Binding-site contacts:
Ligand atom O6 contacts residue ASN1134 of chain 1.B at 3.8 Å.
Ligand atom C5 contacts residue ASN1134 of chain 1.B at 3.6 Å.
Ligand atom C1 contacts residue ASN1134 of chain 1.B at 1.4 Å.
Ligand atom C2 contacts residue ASN1134 of chain 1.B at 2.4 Å.
Ligand atom C6 contacts residue ASN1134 of chain 1.B at 4.3 Å.
Ligand atom C3 contacts residue ASN1134 of chain 1.B at 3.8 Å.
Ligand atom O5 contacts residue ASN1134 of chain 1.B at 2.3 Å (h-bond).
Ligand atom O7 contacts residue ASN1134 of chain 1.B at 3.6 Å (h-bond).
Ligand atom C7 contacts residue ASN1134 of chain 1.B at 3.4 Å.
Ligand atom C4 contacts residue ASN1134 of chain 1.B at 4.2 Å.
Ligand atom N2 contacts residue ASN1134 of chain 1.B at 2.9 Å (h-bond).
Ligand atom C8 contacts residue ILE1132 of chain 1.B at 4.1 Å (hydrophobic).

Sequence of chain 1.B:
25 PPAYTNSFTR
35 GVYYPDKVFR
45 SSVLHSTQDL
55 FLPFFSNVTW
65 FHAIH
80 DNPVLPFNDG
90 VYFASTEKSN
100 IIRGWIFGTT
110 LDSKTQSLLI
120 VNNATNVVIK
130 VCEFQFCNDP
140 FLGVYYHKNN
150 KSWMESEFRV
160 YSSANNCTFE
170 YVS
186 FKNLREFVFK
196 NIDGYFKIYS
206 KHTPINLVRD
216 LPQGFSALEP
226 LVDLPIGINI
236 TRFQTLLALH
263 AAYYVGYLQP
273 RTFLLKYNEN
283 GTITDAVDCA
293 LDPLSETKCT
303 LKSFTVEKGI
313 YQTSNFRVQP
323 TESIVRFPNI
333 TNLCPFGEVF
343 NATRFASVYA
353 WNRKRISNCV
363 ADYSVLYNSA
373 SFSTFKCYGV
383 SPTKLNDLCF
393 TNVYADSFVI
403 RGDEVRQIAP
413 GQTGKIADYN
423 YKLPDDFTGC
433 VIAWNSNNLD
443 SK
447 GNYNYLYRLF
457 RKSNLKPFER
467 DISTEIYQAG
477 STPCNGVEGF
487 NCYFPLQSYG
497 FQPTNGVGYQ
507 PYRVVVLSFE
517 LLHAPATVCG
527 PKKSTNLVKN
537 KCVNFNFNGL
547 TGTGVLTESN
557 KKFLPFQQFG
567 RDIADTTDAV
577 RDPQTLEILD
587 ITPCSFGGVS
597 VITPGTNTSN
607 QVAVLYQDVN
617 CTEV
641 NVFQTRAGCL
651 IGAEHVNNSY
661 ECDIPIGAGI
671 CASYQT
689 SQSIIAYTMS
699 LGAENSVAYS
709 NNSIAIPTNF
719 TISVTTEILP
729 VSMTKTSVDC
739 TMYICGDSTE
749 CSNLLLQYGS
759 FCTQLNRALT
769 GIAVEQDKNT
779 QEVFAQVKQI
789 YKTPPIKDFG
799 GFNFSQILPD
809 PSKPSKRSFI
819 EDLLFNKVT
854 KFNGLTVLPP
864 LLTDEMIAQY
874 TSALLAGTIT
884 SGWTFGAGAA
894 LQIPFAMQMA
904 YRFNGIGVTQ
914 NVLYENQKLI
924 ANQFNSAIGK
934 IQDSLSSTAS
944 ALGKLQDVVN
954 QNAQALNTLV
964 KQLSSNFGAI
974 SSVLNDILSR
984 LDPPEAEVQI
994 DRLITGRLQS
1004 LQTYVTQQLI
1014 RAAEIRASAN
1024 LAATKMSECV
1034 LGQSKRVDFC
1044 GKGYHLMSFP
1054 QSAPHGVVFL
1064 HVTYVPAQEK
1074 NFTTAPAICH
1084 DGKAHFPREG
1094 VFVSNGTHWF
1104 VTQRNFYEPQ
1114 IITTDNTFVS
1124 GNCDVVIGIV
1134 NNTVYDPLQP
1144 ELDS

A small-molecule ligand and the protein it binds are described below.
Small molecule (SMILES): CC(=O)N[C@H]1[C@H](O[C@H]2[C@H](O)[C@@H](NC(C)=O)CO[C@@H]2CO)O[C@H](CO)[C@@H](O)[C@@H]1O